Sequence of chain 3.A:
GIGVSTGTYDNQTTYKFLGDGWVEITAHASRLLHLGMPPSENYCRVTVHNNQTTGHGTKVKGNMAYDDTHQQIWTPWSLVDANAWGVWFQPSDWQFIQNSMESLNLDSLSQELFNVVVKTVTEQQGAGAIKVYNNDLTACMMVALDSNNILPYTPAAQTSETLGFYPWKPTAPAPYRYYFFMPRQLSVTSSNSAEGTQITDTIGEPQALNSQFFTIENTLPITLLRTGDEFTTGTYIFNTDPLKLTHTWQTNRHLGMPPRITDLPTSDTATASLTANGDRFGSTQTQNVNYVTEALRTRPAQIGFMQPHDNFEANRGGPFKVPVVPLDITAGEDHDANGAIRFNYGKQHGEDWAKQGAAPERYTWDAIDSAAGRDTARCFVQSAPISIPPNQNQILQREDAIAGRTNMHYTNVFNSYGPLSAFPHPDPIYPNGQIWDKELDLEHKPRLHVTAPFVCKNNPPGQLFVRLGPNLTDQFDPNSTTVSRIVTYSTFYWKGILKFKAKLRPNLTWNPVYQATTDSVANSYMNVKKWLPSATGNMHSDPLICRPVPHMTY

The small molecule below binds the protein below.
Small molecule (SMILES): Nc1ccn([C@H]2C[C@H](O)[C@@H](COP(=O)(O)O)O2)c(=O)n1

Binding-site contacts:
Ligand atom N4 contacts residue TRP201 of chain 3.A at 3.8 Å.
Ligand atom C3' contacts residue TRP201 of chain 3.A at 4.1 Å (hydrophobic).
Ligand atom N3 contacts residue TRP201 of chain 3.A at 3.6 Å.
Ligand atom C1' contacts residue LYS682 of chain 3.A at 4.5 Å.
Ligand atom C5' contacts residue TRP201 of chain 3.A at 3.5 Å (hydrophobic).
Ligand atom O2 contacts residue LEU197 of chain 3.A at 4.0 Å.
Ligand atom C3' contacts residue LYS682 of chain 3.A at 3.8 Å.
Ligand atom C2 contacts residue TRP201 of chain 3.A at 3.9 Å (hydrophobic).
Ligand atom O2 contacts residue TRP201 of chain 3.A at 4.3 Å.
Ligand atom O3' contacts residue LYS682 of chain 3.A at 3.1 Å (salt-bridge).
Ligand atom C1' contacts residue TRP201 of chain 3.A at 4.5 Å (hydrophobic).
Ligand atom OP1 contacts residue PRO423 of chain 3.A at 3.6 Å.
Ligand atom C4' contacts residue TRP201 of chain 3.A at 4.3 Å (hydrophobic).
Ligand atom N4 contacts residue ASP199 of chain 3.A at 4.0 Å.
Ligand atom C2' contacts residue TRP201 of chain 3.A at 3.7 Å (hydrophobic).
Ligand atom O4' contacts residue TRP201 of chain 3.A at 4.5 Å.
Ligand atom C4 contacts residue TRP201 of chain 3.A at 3.3 Å (hydrophobic).
Ligand atom N1 contacts residue TRP201 of chain 3.A at 4.0 Å.
Ligand atom O5' contacts residue TRP201 of chain 3.A at 3.6 Å.
Ligand atom C6 contacts residue TRP201 of chain 3.A at 3.5 Å (hydrophobic).
Ligand atom O2 contacts residue LYS682 of chain 3.A at 4.2 Å.
Ligand atom C5 contacts residue TRP201 of chain 3.A at 3.4 Å (hydrophobic).
Ligand atom C2' contacts residue LYS682 of chain 3.A at 3.6 Å.
Ligand atom N4 contacts residue GLY198 of chain 3.A at 3.8 Å.